Sequence of chain 1.A:
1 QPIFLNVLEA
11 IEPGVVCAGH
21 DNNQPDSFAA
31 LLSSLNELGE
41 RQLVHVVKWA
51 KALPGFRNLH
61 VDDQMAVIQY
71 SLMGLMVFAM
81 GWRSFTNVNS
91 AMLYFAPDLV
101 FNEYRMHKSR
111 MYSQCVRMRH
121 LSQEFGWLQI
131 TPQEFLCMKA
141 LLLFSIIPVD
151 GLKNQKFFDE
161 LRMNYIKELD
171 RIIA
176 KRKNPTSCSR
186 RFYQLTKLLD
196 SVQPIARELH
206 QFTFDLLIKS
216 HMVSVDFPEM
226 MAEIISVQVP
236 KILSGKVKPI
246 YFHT

Binding-site contacts:
Ligand atom C1 contacts residue LEU35 of chain 1.A at 3.8 Å (hydrophobic).
Ligand atom N9 contacts residue LEU35 of chain 1.A at 3.3 Å (h-bond).
Ligand atom F7B contacts residue LEU204 of chain 1.A at 3.8 Å.
Ligand atom C15 contacts residue MET226 of chain 1.A at 3.7 Å (hydrophobic).
Ligand atom N8 contacts residue PHE95 of chain 1.A at 3.9 Å.
Ligand atom C11 contacts residue ASN36 of chain 1.A at 3.4 Å.
Ligand atom O10 contacts residue MET73 of chain 1.A at 3.4 Å.
Ligand atom N8 contacts residue MET80 of chain 1.A at 3.5 Å.
Ligand atom C6 contacts residue LEU35 of chain 1.A at 3.3 Å (hydrophobic).
Ligand atom C8 contacts residue PHE95 of chain 1.A at 3.9 Å (hydrophobic).
Ligand atom C4 contacts residue PHE95 of chain 1.A at 3.9 Å (hydrophobic).
Ligand atom N8 contacts residue ARG83 of chain 1.A at 3.1 Å (salt-bridge).
Ligand atom C17 contacts residue MET73 of chain 1.A at 3.2 Å (hydrophobic).
Ligand atom C6 contacts residue GLY39 of chain 1.A at 3.8 Å.
Ligand atom N8 contacts residue MET76 of chain 1.A at 3.6 Å.
Ligand atom F7C contacts residue MET76 of chain 1.A at 3.3 Å.
Ligand atom C12 contacts residue ASN36 of chain 1.A at 3.5 Å.
Ligand atom O14 contacts residue GLY39 of chain 1.A at 3.5 Å.
Ligand atom F7A contacts residue VAL77 of chain 1.A at 3.8 Å.
Ligand atom F7B contacts residue MET118 of chain 1.A at 3.7 Å.
Ligand atom C13 contacts residue ASN36 of chain 1.A at 3.7 Å.
Ligand atom C20 contacts residue MET226 of chain 1.A at 3.5 Å (hydrophobic).
Ligand atom O11 contacts residue ASN36 of chain 1.A at 2.5 Å (h-bond).
Ligand atom C13 contacts residue THR208 of chain 1.A at 3.7 Å.
Ligand atom F18 contacts residue HIS205 of chain 1.A at 3.5 Å.
Ligand atom C5 contacts residue LEU38 of chain 1.A at 3.5 Å (hydrophobic).
Ligand atom F7A contacts residue MET76 of chain 1.A at 3.6 Å.
Ligand atom O14 contacts residue LEU35 of chain 1.A at 3.8 Å.
Ligand atom F7C contacts residue MET73 of chain 1.A at 3.9 Å.
Ligand atom N8 contacts residue GLN42 of chain 1.A at 3.2 Å (h-bond).
Ligand atom F7A contacts residue PHE95 of chain 1.A at 3.9 Å.
Ligand atom F7C contacts residue VAL77 of chain 1.A at 3.2 Å.
Ligand atom C16 contacts residue MET73 of chain 1.A at 3.3 Å (hydrophobic).
Ligand atom O15 contacts residue ASN36 of chain 1.A at 3.8 Å.
Ligand atom C20 contacts residue ILE230 of chain 1.A at 3.8 Å (hydrophobic).
Ligand atom F7A contacts residue MET80 of chain 1.A at 3.6 Å.
Ligand atom F7B contacts residue PHE95 of chain 1.A at 3.7 Å.
Ligand atom O11 contacts residue LEU35 of chain 1.A at 3.2 Å (h-bond).
Ligand atom C8 contacts residue GLN42 of chain 1.A at 3.5 Å.
Ligand atom O15 contacts residue MET226 of chain 1.A at 3.5 Å.

A small-molecule ligand and the protein it binds are described below.
Small molecule (SMILES): C[C@](O)(CS(=O)(=O)c1ccc(F)cc1)C(=O)Nc1ccc(C#N)c(C(F)(F)F)c1